Sequence of chain 1.B:
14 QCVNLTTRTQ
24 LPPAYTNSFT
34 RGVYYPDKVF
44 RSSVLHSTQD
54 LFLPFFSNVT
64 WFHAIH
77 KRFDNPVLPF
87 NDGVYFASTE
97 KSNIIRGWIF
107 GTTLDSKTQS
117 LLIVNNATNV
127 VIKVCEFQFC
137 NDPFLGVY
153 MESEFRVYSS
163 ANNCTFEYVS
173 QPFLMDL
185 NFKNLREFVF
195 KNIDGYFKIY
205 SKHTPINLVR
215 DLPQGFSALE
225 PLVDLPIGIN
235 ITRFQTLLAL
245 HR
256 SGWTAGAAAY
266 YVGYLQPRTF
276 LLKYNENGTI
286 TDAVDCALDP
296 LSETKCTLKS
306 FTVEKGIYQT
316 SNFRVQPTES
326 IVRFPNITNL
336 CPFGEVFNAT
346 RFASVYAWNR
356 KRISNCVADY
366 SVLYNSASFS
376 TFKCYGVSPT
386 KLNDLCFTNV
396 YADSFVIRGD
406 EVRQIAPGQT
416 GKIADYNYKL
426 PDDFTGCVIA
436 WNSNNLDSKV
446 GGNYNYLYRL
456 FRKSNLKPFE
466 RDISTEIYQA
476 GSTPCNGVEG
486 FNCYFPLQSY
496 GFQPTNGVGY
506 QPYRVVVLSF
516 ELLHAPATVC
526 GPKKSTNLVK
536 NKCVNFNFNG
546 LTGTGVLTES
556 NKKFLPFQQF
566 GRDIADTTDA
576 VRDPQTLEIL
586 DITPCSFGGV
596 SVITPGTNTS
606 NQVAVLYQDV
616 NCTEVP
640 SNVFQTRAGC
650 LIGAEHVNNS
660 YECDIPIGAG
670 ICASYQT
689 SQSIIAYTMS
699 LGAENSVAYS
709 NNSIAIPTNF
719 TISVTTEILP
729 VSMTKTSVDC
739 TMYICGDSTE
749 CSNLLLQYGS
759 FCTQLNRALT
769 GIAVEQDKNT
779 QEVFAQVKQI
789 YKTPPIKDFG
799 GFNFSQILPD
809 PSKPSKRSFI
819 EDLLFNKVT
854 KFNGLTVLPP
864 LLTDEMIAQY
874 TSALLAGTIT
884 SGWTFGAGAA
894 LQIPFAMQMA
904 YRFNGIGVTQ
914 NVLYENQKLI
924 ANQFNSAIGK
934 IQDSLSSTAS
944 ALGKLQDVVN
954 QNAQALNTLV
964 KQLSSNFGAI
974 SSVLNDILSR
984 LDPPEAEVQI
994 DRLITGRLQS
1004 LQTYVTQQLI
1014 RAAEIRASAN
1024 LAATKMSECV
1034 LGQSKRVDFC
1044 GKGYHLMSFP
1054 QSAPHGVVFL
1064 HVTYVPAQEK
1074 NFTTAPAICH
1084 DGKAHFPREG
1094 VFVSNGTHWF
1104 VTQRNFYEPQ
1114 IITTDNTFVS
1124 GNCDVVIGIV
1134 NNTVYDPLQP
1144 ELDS

A small-molecule ligand and the protein it binds are described below.
Small molecule (SMILES): CC(=O)N[C@@H]1[C@@H](O)[C@H](O)[C@@H](CO)O[C@H]1O

Sequence of chain 1.C:
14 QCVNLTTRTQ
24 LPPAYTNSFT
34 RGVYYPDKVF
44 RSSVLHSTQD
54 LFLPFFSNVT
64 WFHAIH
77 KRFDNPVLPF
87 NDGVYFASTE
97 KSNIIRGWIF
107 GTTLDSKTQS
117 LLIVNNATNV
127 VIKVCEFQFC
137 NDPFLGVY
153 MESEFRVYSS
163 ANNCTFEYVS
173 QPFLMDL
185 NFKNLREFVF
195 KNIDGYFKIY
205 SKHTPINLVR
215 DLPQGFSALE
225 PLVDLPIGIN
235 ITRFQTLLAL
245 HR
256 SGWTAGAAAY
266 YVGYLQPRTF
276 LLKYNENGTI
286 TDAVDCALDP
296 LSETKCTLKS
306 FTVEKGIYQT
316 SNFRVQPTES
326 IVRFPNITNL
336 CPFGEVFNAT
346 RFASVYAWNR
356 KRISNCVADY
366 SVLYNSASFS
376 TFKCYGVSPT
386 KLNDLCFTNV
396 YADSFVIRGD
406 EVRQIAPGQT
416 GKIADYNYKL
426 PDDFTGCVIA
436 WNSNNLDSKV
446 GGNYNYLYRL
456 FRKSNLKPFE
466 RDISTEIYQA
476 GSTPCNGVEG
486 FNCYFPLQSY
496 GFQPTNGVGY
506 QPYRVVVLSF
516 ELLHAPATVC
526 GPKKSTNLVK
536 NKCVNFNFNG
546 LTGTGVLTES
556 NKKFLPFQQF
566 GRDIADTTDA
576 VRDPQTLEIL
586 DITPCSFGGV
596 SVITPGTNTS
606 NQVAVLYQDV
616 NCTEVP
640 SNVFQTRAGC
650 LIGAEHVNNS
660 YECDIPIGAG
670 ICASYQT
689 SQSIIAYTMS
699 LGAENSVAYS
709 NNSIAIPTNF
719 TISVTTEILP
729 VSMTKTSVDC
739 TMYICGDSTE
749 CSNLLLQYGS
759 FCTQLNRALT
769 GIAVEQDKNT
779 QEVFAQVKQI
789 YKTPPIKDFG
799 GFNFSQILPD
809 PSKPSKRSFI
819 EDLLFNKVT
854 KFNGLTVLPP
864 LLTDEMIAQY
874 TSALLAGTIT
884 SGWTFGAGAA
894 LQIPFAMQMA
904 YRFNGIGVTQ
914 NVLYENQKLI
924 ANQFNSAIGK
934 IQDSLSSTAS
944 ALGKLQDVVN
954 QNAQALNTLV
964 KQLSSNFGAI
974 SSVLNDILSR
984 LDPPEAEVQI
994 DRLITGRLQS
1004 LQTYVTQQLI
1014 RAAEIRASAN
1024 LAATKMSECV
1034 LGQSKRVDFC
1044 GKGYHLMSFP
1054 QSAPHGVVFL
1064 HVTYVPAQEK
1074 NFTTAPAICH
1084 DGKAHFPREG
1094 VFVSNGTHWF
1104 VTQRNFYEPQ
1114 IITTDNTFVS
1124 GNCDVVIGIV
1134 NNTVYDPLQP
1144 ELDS

Binding-site contacts:
Ligand atom C3 contacts residue ASN709 of chain 1.C at 3.8 Å.
Ligand atom C8 contacts residue ASN709 of chain 1.C at 4.4 Å.
Ligand atom O7 contacts residue ASP796 of chain 1.B at 4.3 Å.
Ligand atom C7 contacts residue ASN709 of chain 1.C at 3.3 Å.
Ligand atom C1 contacts residue ASN709 of chain 1.C at 1.4 Å.
Ligand atom C1 contacts residue ASP796 of chain 1.B at 4.2 Å.
Ligand atom C2 contacts residue ASN709 of chain 1.C at 2.4 Å.
Ligand atom C8 contacts residue ILE1130 of chain 1.C at 3.9 Å (hydrophobic).
Ligand atom C5 contacts residue ASN709 of chain 1.C at 3.7 Å.
Ligand atom N2 contacts residue ASN709 of chain 1.C at 2.9 Å (h-bond).
Ligand atom C2 contacts residue ASP796 of chain 1.B at 4.4 Å.
Ligand atom C8 contacts residue GLY1131 of chain 1.C at 3.7 Å.
Ligand atom O7 contacts residue ASN709 of chain 1.C at 3.4 Å (h-bond).
Ligand atom O5 contacts residue ASN709 of chain 1.C at 2.4 Å (h-bond).
Ligand atom O5 contacts residue ASP796 of chain 1.B at 3.9 Å.
Ligand atom C4 contacts residue ASN709 of chain 1.C at 4.2 Å.